Sequence of chain 1.A:
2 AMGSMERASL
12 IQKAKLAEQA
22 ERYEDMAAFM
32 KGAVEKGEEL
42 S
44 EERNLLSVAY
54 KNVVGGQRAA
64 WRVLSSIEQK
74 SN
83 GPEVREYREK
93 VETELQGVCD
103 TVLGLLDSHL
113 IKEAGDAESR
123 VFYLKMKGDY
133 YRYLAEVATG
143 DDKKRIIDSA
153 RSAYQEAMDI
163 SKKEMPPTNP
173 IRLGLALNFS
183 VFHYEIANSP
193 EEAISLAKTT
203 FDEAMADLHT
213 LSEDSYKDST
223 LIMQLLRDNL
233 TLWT

A protein and the small-molecule ligand that binds it are described below.
Small molecule (SMILES): C[C@H](NC(=O)[C@H](CC1=CN=C2C=CC=CC12)NC(=O)[C@H](COP(=O)(O)O)NC(=O)[C@H](CO)NC(=O)[C@@H]1CCCN1C(=O)[C@@H](N)CCCN=C(N)N)C(=O)N[C@H](C=O)CCC(N)=O

Binding-site contacts:
Ligand atom CE2 contacts residue TQK1 of chain 1.C at 3.6 Å.
Ligand atom CB contacts residue TRP235 of chain 1.A at 3.6 Å (hydrophobic).
Ligand atom CA contacts residue LEU179 of chain 1.A at 3.5 Å (hydrophobic).
Ligand atom CB contacts residue ASN231 of chain 1.A at 3.5 Å.
Ligand atom O3P contacts residue ARG134 of chain 1.A at 2.9 Å (salt-bridge).
Ligand atom O1P contacts residue ARG61 of chain 1.A at 2.9 Å (salt-bridge).
Ligand atom O3P contacts residue TYR135 of chain 1.A at 2.6 Å (h-bond).
Ligand atom C contacts residue ASN231 of chain 1.A at 3.7 Å.
Ligand atom CA contacts residue ASN180 of chain 1.A at 3.5 Å.
Ligand atom C contacts residue LEU179 of chain 1.A at 3.6 Å (hydrophobic).
Ligand atom N contacts residue LEU179 of chain 1.A at 3.4 Å.
Ligand atom CB contacts residue ASN180 of chain 1.A at 3.6 Å.
Ligand atom O contacts residue LEU234 of chain 1.A at 3.6 Å.
Ligand atom CG contacts residue GLU187 of chain 1.A at 3.7 Å.
Ligand atom CD2 contacts residue TQK1 of chain 1.C at 3.7 Å.
Ligand atom CG contacts residue LEU234 of chain 1.A at 3.6 Å (hydrophobic).
Ligand atom O2P contacts residue ARG61 of chain 1.A at 2.9 Å (salt-bridge).
Ligand atom N contacts residue ASN231 of chain 1.A at 2.8 Å (h-bond).
Ligand atom CD contacts residue GLU187 of chain 1.A at 3.2 Å.
Ligand atom P contacts residue ARG61 of chain 1.A at 3.7 Å.
Ligand atom CH2 contacts residue TQK1 of chain 1.C at 3.5 Å.
Ligand atom CB contacts residue ASN231 of chain 1.A at 3.7 Å.
Ligand atom N contacts residue GLU187 of chain 1.A at 3.6 Å.
Ligand atom N contacts residue ASN180 of chain 1.A at 2.7 Å (h-bond).
Ligand atom CA contacts residue LEU234 of chain 1.A at 3.8 Å (hydrophobic).
Ligand atom C contacts residue ASN180 of chain 1.A at 3.5 Å.
Ligand atom CA contacts residue ASN231 of chain 1.A at 3.7 Å.
Ligand atom NE2 contacts residue VAL51 of chain 1.A at 3.8 Å.
Ligand atom NE1 contacts residue TQK1 of chain 1.C at 3.5 Å.
Ligand atom O contacts residue VAL183 of chain 1.A at 3.4 Å.
Ligand atom C contacts residue ASN231 of chain 1.A at 3.8 Å.
Ligand atom CB contacts residue ASN180 of chain 1.A at 3.4 Å.
Ligand atom CA contacts residue ASN180 of chain 1.A at 3.7 Å.
Ligand atom O1P contacts residue ARG134 of chain 1.A at 2.9 Å (salt-bridge).
Ligand atom P contacts residue TYR135 of chain 1.A at 3.8 Å.
Ligand atom O contacts residue LEU179 of chain 1.A at 3.5 Å.
Ligand atom O contacts residue ASN231 of chain 1.A at 2.8 Å (h-bond).
Ligand atom CZ3 contacts residue TQK1 of chain 1.C at 3.5 Å.
Ligand atom CZ2 contacts residue TQK1 of chain 1.C at 3.3 Å.
Ligand atom CA contacts residue ASN231 of chain 1.A at 3.6 Å.